Binding-site contacts:
Ligand atom C19 contacts residue SER122 of chain 3.B at 3.5 Å.
Ligand atom C18 contacts residue SER122 of chain 3.B at 4.1 Å.
Ligand atom C9 contacts residue PHE278 of chain 3.B at 3.5 Å (hydrophobic).
Ligand atom O3 contacts residue SER122 of chain 3.B at 3.4 Å (h-bond).
Ligand atom C2 contacts residue PHE278 of chain 3.B at 3.7 Å (hydrophobic).
Ligand atom N3 contacts residue LEU184 of chain 3.B at 3.7 Å.
Ligand atom C3 contacts residue PHE278 of chain 3.B at 3.5 Å (hydrophobic).
Ligand atom C14 contacts residue MET262 of chain 3.B at 4.1 Å (hydrophobic).
Ligand atom C1 contacts residue PHE245 of chain 3.B at 3.9 Å (hydrophobic).
Ligand atom C15 contacts residue LEU184 of chain 3.B at 3.5 Å (hydrophobic).
Ligand atom C1 contacts residue PHE278 of chain 3.B at 3.6 Å (hydrophobic).
Ligand atom C5 contacts residue ILE241 of chain 3.B at 4.0 Å (hydrophobic).
Ligand atom N2 contacts residue LEU224 of chain 3.B at 3.5 Å.
Ligand atom C10 contacts residue MET262 of chain 3.B at 3.7 Å (hydrophobic).
Ligand atom N1 contacts residue LEU224 of chain 3.B at 3.7 Å.
Ligand atom C11 contacts residue ILE241 of chain 3.B at 4.0 Å (hydrophobic).
Ligand atom C8 contacts residue PHE245 of chain 3.B at 3.8 Å (hydrophobic).
Ligand atom O1 contacts residue GLN275 of chain 3.B at 3.0 Å (h-bond).
Ligand atom O1 contacts residue PHE278 of chain 3.B at 3.6 Å.
Ligand atom C10 contacts residue GLN275 of chain 3.B at 4.0 Å.
Ligand atom C4 contacts residue PHE245 of chain 3.B at 3.9 Å (hydrophobic).
Ligand atom C11 contacts residue GLN275 of chain 3.B at 3.4 Å.
Ligand atom C12 contacts residue PHE245 of chain 3.B at 3.4 Å (hydrophobic).
Ligand atom C3 contacts residue PHE245 of chain 3.B at 3.7 Å (hydrophobic).
Ligand atom C6 contacts residue GLN275 of chain 3.B at 3.9 Å.
Ligand atom C24 contacts residue MET262 of chain 3.B at 3.8 Å (hydrophobic).
Ligand atom C15 contacts residue PHE278 of chain 3.B at 3.7 Å (hydrophobic).
Ligand atom O1 contacts residue TYR242 of chain 3.B at 3.7 Å.
Ligand atom C11 contacts residue VAL227 of chain 3.B at 3.8 Å (hydrophobic).
Ligand atom C9 contacts residue GLN275 of chain 3.B at 3.8 Å.
Ligand atom C5 contacts residue PHE278 of chain 3.B at 3.7 Å (hydrophobic).
Ligand atom C23 contacts residue ILE260 of chain 3.B at 3.5 Å (hydrophobic).
Ligand atom C11 contacts residue SER226 of chain 3.B at 4.1 Å.
Ligand atom C6 contacts residue PHE278 of chain 3.B at 3.8 Å (hydrophobic).
Ligand atom O2 contacts residue PHE278 of chain 3.B at 3.8 Å.
Ligand atom C13 contacts residue MET262 of chain 3.B at 4.0 Å (hydrophobic).
Ligand atom C10 contacts residue TYR242 of chain 3.B at 3.8 Å (hydrophobic).
Ligand atom C16 contacts residue PHE245 of chain 3.B at 4.1 Å (hydrophobic).
Ligand atom O2 contacts residue GLN275 of chain 3.B at 2.9 Å (h-bond).
Ligand atom C10 contacts residue PHE278 of chain 3.B at 3.7 Å (hydrophobic).

This protein binds this small molecule.
Small molecule (SMILES): COc1cc2nncc(-c3cnc(N4CCC(C(C)(C)O)CC4)c(C)c3)c2cc1OC

Sequence of chain 3.B:
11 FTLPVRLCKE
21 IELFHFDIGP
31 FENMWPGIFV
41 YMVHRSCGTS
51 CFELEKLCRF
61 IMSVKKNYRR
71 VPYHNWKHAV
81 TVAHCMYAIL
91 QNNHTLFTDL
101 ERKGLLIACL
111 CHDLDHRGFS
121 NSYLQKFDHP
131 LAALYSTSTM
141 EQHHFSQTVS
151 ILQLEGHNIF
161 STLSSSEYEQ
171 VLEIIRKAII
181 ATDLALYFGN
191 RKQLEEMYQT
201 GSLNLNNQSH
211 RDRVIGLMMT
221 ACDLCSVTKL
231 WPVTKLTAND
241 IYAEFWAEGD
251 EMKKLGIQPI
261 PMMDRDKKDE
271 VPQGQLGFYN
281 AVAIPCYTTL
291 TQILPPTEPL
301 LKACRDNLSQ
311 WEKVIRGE